Sequence of chain 1.B:
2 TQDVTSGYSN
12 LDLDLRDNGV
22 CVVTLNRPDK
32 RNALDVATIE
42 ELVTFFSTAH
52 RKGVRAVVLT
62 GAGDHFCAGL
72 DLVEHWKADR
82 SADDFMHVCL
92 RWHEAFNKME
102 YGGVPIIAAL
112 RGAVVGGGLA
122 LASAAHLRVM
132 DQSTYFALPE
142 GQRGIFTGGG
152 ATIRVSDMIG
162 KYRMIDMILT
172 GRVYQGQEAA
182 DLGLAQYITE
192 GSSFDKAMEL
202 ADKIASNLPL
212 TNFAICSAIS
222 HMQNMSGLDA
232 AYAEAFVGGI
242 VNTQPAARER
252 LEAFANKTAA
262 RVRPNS

Binding-site contacts:
Ligand atom OAJ contacts residue HIS66 of chain 3.B at 3.6 Å.
Ligand atom C6 contacts residue LEU71 of chain 3.B at 3.6 Å (hydrophobic).
Ligand atom CBT contacts residue ARG262 of chain 1.B at 3.6 Å.
Ligand atom OAE contacts residue LEU71 of chain 3.B at 2.9 Å (h-bond).
Ligand atom O4' contacts residue ASP30 of chain 3.B at 3.5 Å (salt-bridge).
Ligand atom OAP contacts residue ARG264 of chain 1.B at 3.0 Å (salt-bridge).
Ligand atom N6 contacts residue ALA69 of chain 3.B at 3.3 Å (h-bond).
Ligand atom CAU contacts residue PHE255 of chain 1.B at 3.4 Å (hydrophobic).
Ligand atom OAJ contacts residue ARG32 of chain 3.B at 3.0 Å (salt-bridge).
Ligand atom O4' contacts residue ARG32 of chain 3.B at 3.6 Å.
Ligand atom PCB contacts residue ARG32 of chain 3.B at 3.6 Å.
Ligand atom CBN contacts residue ALA69 of chain 3.B at 3.6 Å (hydrophobic).
Ligand atom CAW contacts residue ALA69 of chain 3.B at 3.4 Å (hydrophobic).
Ligand atom N7 contacts residue PHE255 of chain 1.B at 3.5 Å.
Ligand atom C2 contacts residue LEU73 of chain 3.B at 3.4 Å (hydrophobic).
Ligand atom OAG contacts residue VAL263 of chain 1.B at 3.0 Å (h-bond).
Ligand atom OAE contacts residue GLY118 of chain 3.B at 2.7 Å (h-bond).
Ligand atom NBC contacts residue ALA69 of chain 3.B at 2.8 Å (h-bond).
Ligand atom N9 contacts residue LYS31 of chain 3.B at 3.5 Å (salt-bridge).
Ligand atom CAC contacts residue VAL263 of chain 1.B at 3.1 Å (hydrophobic).
Ligand atom OBJ contacts residue ARG32 of chain 3.B at 3.2 Å (salt-bridge).
Ligand atom N1 contacts residue ASP72 of chain 3.B at 3.3 Å.
Ligand atom CBM contacts residue LEU71 of chain 3.B at 3.3 Å (hydrophobic).
Ligand atom NBD contacts residue PHE255 of chain 1.B at 3.5 Å.
Ligand atom N1 contacts residue LEU71 of chain 3.B at 3.4 Å (h-bond).
Ligand atom OAF contacts residue PRO140 of chain 3.B at 3.6 Å.
Ligand atom N7 contacts residue ALA69 of chain 3.B at 3.2 Å.
Ligand atom CAC contacts residue TYR136 of chain 3.B at 3.3 Å (hydrophobic).
Ligand atom N6 contacts residue LEU71 of chain 3.B at 3.1 Å (h-bond).
Ligand atom C2 contacts residue ASP72 of chain 3.B at 3.2 Å.
Ligand atom OAF contacts residue ARG144 of chain 3.B at 2.9 Å (salt-bridge).
Ligand atom C4' contacts residue ASP30 of chain 3.B at 3.2 Å.
Ligand atom N1 contacts residue LEU73 of chain 3.B at 2.8 Å (h-bond).
Ligand atom C5 contacts residue PHE255 of chain 1.B at 3.5 Å (hydrophobic).
Ligand atom OAM contacts residue LYS258 of chain 1.B at 2.7 Å (salt-bridge).
Ligand atom OAH contacts residue LYS31 of chain 3.B at 2.7 Å (salt-bridge).
Ligand atom OAG contacts residue ARG262 of chain 1.B at 3.5 Å.
Ligand atom OAI contacts residue ARG262 of chain 1.B at 2.9 Å (salt-bridge).
Ligand atom N1 contacts residue ALA34 of chain 3.B at 3.6 Å.
Ligand atom O4' contacts residue LYS31 of chain 3.B at 3.4 Å.

Sequence of chain 3.B:
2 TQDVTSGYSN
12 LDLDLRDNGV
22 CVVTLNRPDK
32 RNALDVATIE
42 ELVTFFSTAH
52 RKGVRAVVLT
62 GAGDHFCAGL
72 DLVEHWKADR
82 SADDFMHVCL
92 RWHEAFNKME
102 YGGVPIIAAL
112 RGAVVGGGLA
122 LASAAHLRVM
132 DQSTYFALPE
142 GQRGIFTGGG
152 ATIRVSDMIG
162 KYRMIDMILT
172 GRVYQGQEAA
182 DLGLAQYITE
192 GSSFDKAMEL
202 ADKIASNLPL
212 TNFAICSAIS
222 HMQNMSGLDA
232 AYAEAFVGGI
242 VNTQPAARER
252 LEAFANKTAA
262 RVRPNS

This protein binds this small molecule.
Small molecule (SMILES): CS/C=C/C(=O)SCCNC(=O)CCNC(=O)[C@H](O)C(C)(C)COP(=O)(O)OP(=O)(O)OC[C@H]1O[C@@H](n2cnc3c(N)ncnc32)[C@H](O)[C@@H]1OP(=O)(O)O